Sequence of chain 1.A:
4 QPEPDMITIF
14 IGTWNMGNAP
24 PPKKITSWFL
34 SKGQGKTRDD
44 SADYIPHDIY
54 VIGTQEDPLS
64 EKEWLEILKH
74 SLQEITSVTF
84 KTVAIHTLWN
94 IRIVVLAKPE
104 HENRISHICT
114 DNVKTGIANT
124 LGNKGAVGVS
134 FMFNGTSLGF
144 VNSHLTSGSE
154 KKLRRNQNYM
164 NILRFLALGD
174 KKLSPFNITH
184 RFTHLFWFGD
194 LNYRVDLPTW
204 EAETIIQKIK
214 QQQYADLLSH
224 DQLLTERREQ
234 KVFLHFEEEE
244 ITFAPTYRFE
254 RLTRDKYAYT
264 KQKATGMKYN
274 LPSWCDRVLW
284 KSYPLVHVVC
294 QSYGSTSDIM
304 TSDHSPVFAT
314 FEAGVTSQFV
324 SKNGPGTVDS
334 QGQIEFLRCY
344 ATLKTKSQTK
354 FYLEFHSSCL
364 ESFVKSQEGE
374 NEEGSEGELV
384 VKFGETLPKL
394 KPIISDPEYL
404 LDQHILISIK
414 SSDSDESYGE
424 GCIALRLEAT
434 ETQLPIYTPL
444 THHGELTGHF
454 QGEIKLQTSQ

Binding-site contacts:
Ligand atom C9 contacts residue LEU227 of chain 1.A at 3.6 Å (hydrophobic).
Ligand atom C4 contacts residue ARG231 of chain 1.A at 4.0 Å.
Ligand atom C9 contacts residue LEU221 of chain 1.A at 3.5 Å (hydrophobic).
Ligand atom N contacts residue LEU227 of chain 1.A at 3.3 Å (h-bond).
Ligand atom F contacts residue ARG231 of chain 1.A at 3.8 Å.
Ligand atom C8 contacts residue LEU227 of chain 1.A at 3.6 Å (hydrophobic).
Ligand atom N2 contacts residue LEU221 of chain 1.A at 4.3 Å.
Ligand atom C contacts residue ARG230 of chain 1.A at 3.9 Å.
Ligand atom C7 contacts residue LEU227 of chain 1.A at 3.7 Å (hydrophobic).
Ligand atom C1 contacts residue ARG231 of chain 1.A at 4.1 Å.
Ligand atom N1 contacts residue LEU221 of chain 1.A at 3.1 Å (h-bond).
Ligand atom N2 contacts residue LEU227 of chain 1.A at 3.7 Å.
Ligand atom C7 contacts residue ARG231 of chain 1.A at 3.9 Å.
Ligand atom C2 contacts residue ARG231 of chain 1.A at 4.5 Å.
Ligand atom C3 contacts residue ARG231 of chain 1.A at 4.5 Å.
Ligand atom C6 contacts residue ARG231 of chain 1.A at 4.2 Å.
Ligand atom C contacts residue LEU227 of chain 1.A at 4.0 Å (hydrophobic).
Ligand atom N1 contacts residue SER222 of chain 1.A at 3.8 Å.
Ligand atom C9 contacts residue ARG231 of chain 1.A at 3.9 Å.
Ligand atom C8 contacts residue THR228 of chain 1.A at 3.9 Å.
Ligand atom C5 contacts residue ARG231 of chain 1.A at 3.9 Å.
Ligand atom C8 contacts residue ARG231 of chain 1.A at 3.3 Å.
Ligand atom C1 contacts residue ARG230 of chain 1.A at 3.8 Å.
Ligand atom C9 contacts residue SER222 of chain 1.A at 3.7 Å.
Ligand atom C5 contacts residue LEU227 of chain 1.A at 4.0 Å (hydrophobic).
Ligand atom C6 contacts residue LEU227 of chain 1.A at 4.1 Å (hydrophobic).
Ligand atom C9 contacts residue THR228 of chain 1.A at 3.6 Å.
Ligand atom C contacts residue ARG231 of chain 1.A at 3.8 Å.
Ligand atom N1 contacts residue LEU227 of chain 1.A at 3.6 Å.
Ligand atom F contacts residue ARG230 of chain 1.A at 3.0 Å.
Ligand atom F contacts residue LEU227 of chain 1.A at 3.3 Å.
Ligand atom N contacts residue ARG231 of chain 1.A at 4.0 Å.

This protein binds this small molecule.
Small molecule (SMILES): Fc1ccccc1NCc1cc[nH]n1